The small molecule below binds the protein below.
Small molecule (SMILES): CC(=O)N[C@@H]1[C@@H](O)[C@H](O)[C@@H](CO)O[C@H]1O

Binding-site contacts:
Ligand atom C4 contacts residue ASN82 of chain 1.A at 4.2 Å.
Ligand atom N2 contacts residue ASN82 of chain 1.A at 2.9 Å (h-bond).
Ligand atom C2 contacts residue ASN82 of chain 1.A at 2.5 Å.
Ligand atom C8 contacts residue ARG80 of chain 1.A at 3.8 Å.
Ligand atom O5 contacts residue ASN82 of chain 1.A at 2.4 Å (h-bond).
Ligand atom C7 contacts residue ARG80 of chain 1.A at 4.3 Å.
Ligand atom C5 contacts residue ASN82 of chain 1.A at 3.7 Å.
Ligand atom C7 contacts residue ASN82 of chain 1.A at 3.0 Å.
Ligand atom O7 contacts residue ASN82 of chain 1.A at 2.6 Å (h-bond).
Ligand atom C3 contacts residue ASN82 of chain 1.A at 3.8 Å.
Ligand atom C1 contacts residue ASN82 of chain 1.A at 1.5 Å.
Ligand atom C7 contacts residue SER81 of chain 1.A at 4.3 Å.
Ligand atom C8 contacts residue ASN82 of chain 1.A at 4.3 Å.
Ligand atom O7 contacts residue SER81 of chain 1.A at 3.6 Å.

Sequence of chain 1.A:
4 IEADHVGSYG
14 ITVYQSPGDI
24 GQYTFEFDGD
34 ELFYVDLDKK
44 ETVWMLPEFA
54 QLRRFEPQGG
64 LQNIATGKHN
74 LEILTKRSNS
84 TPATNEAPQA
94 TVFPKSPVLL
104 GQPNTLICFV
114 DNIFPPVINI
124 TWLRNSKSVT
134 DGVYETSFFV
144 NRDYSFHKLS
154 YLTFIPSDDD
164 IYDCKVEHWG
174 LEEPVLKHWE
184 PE